A small-molecule ligand and the protein it binds are described below.
Small molecule (SMILES): O=c1[nH]cnc2c(CN3C[C@H](O)[C@H](O)[C@H]3CO)c[nH]c12

Binding-site contacts:
Ligand atom C2 contacts residue ASP51 of chain 1.A at 3.5 Å.
Ligand atom N7 contacts residue TRP94 of chain 1.A at 3.5 Å.
Ligand atom O6 contacts residue ARG263 of chain 1.A at 2.9 Å (salt-bridge).
Ligand atom C2' contacts residue ASP25 of chain 1.A at 3.0 Å.
Ligand atom C4 contacts residue TRP94 of chain 1.A at 3.4 Å (hydrophobic).
Ligand atom C1 contacts residue PHE90 of chain 1.A at 3.3 Å (hydrophobic).
Ligand atom N3 contacts residue TRP94 of chain 1.A at 3.5 Å.
Ligand atom C1' contacts residue TRP271 of chain 1.A at 3.5 Å (hydrophobic).
Ligand atom O2' contacts residue CA1 of chain 1.C at 2.4 Å.
Ligand atom O3' contacts residue CA1 of chain 1.C at 2.5 Å.
Ligand atom C2 contacts residue ASN23 of chain 1.A at 3.5 Å.
Ligand atom N7 contacts residue TRP271 of chain 1.A at 3.4 Å.
Ligand atom N3 contacts residue ASP51 of chain 1.A at 2.7 Å (salt-bridge).
Ligand atom O2' contacts residue ASP25 of chain 1.A at 2.5 Å (salt-bridge).
Ligand atom C5 contacts residue TRP271 of chain 1.A at 3.6 Å (hydrophobic).
Ligand atom O2' contacts residue ASP26 of chain 1.A at 3.0 Å (salt-bridge).
Ligand atom C8 contacts residue TRP94 of chain 1.A at 3.6 Å (hydrophobic).
Ligand atom C2' contacts residue TRP271 of chain 1.A at 3.4 Å (hydrophobic).
Ligand atom C2 contacts residue TRP94 of chain 1.A at 3.5 Å (hydrophobic).
Ligand atom C4' contacts residue ASN197 of chain 1.A at 3.5 Å.
Ligand atom N1 contacts residue TRP94 of chain 1.A at 3.5 Å.
Ligand atom O3' contacts residue ASP272 of chain 1.A at 2.6 Å (salt-bridge).
Ligand atom O2' contacts residue ASP272 of chain 1.A at 3.0 Å (salt-bridge).
Ligand atom C6 contacts residue TRP94 of chain 1.A at 3.5 Å (hydrophobic).
Ligand atom C5' contacts residue GLU195 of chain 1.A at 3.4 Å.
Ligand atom C4 contacts residue ASP51 of chain 1.A at 3.5 Å.
Ligand atom C3' contacts residue ASP25 of chain 1.A at 3.6 Å.
Ligand atom O2' contacts residue ASN23 of chain 1.A at 3.6 Å.
Ligand atom O3' contacts residue THR148 of chain 1.A at 2.9 Å (h-bond).
Ligand atom C1' contacts residue ASP51 of chain 1.A at 3.4 Å.
Ligand atom O5' contacts residue ASN184 of chain 1.A at 3.1 Å (h-bond).
Ligand atom C3' contacts residue CA1 of chain 1.C at 3.5 Å.
Ligand atom C2' contacts residue CA1 of chain 1.C at 3.4 Å.
Ligand atom C5 contacts residue TRP94 of chain 1.A at 3.5 Å (hydrophobic).
Ligand atom N4' contacts residue ASP51 of chain 1.A at 3.4 Å (salt-bridge).
Ligand atom C5' contacts residue TRP271 of chain 1.A at 3.6 Å (hydrophobic).
Ligand atom C3' contacts residue ASP272 of chain 1.A at 3.3 Å.
Ligand atom O5' contacts residue GLU195 of chain 1.A at 2.6 Å (salt-bridge).
Ligand atom C1 contacts residue ASP51 of chain 1.A at 3.3 Å.
Ligand atom O3' contacts residue ASN197 of chain 1.A at 3.0 Å (h-bond).

Sequence of chain 1.A:
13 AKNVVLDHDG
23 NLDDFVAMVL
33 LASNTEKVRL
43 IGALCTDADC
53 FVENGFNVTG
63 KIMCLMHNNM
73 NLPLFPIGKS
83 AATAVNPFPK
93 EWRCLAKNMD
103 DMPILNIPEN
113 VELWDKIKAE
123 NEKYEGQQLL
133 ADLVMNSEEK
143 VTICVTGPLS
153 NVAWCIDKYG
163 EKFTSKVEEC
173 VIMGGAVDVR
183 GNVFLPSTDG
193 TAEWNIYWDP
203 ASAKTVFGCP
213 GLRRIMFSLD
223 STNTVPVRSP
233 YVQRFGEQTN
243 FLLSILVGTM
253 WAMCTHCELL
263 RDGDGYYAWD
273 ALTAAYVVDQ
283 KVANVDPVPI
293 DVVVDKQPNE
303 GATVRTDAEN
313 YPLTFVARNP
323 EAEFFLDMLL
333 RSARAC